Sequence of chain 1.D:
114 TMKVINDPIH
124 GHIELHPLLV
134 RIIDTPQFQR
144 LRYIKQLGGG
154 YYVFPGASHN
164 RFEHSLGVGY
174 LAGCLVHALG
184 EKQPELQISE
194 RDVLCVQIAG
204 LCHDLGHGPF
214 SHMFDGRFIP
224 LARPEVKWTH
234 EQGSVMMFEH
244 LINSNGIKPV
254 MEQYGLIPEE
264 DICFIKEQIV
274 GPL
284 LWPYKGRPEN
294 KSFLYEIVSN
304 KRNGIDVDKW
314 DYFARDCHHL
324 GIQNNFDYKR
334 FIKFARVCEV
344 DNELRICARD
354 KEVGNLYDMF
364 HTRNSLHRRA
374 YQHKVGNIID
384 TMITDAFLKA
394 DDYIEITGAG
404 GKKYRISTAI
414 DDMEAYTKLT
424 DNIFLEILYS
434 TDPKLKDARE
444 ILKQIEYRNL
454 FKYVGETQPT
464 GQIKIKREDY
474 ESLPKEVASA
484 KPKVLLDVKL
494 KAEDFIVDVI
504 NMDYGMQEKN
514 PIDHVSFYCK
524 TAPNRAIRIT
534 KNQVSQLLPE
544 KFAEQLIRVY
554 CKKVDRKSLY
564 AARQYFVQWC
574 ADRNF

Binding-site contacts:
Ligand atom C4' contacts residue VAL117 of chain 1.D at 3.7 Å (hydrophobic).
Ligand atom O2G contacts residue ARG352 of chain 1.A at 3.2 Å (salt-bridge).
Ligand atom O2B contacts residue HIS376 of chain 1.B at 3.2 Å.
Ligand atom O1G contacts residue LYS523 of chain 1.A at 3.4 Å (salt-bridge).
Ligand atom N9 contacts residue ARG333 of chain 1.A at 3.6 Å (salt-bridge).
Ligand atom O1A contacts residue LYS354 of chain 1.A at 3.2 Å (salt-bridge).
Ligand atom N7 contacts residue ARG333 of chain 1.A at 3.3 Å (salt-bridge).
Ligand atom O1G contacts residue MG1 of chain 1.EA at 2.3 Å.
Ligand atom C2' contacts residue VAL156 of chain 1.B at 3.5 Å (hydrophobic).
Ligand atom C1' contacts residue PHE157 of chain 1.B at 3.5 Å (hydrophobic).
Ligand atom N3 contacts residue ARG333 of chain 1.A at 3.7 Å.
Ligand atom C2' contacts residue PHE157 of chain 1.B at 3.7 Å (hydrophobic).
Ligand atom C8 contacts residue ARG333 of chain 1.A at 3.6 Å.
Ligand atom N6 contacts residue ARG372 of chain 1.B at 3.4 Å (salt-bridge).
Ligand atom C4 contacts residue ARG333 of chain 1.A at 3.4 Å.
Ligand atom O1B contacts residue GTP1 of chain 1.AA at 2.6 Å (h-bond).
Ligand atom O2G contacts residue LYS523 of chain 1.A at 3.6 Å.
Ligand atom O3G contacts residue ARG352 of chain 1.A at 3.3 Å (salt-bridge).
Ligand atom PG contacts residue MG1 of chain 1.EA at 3.4 Å.
Ligand atom O1B contacts residue MG1 of chain 1.EA at 2.1 Å.
Ligand atom C3' contacts residue VAL156 of chain 1.B at 3.7 Å (hydrophobic).
Ligand atom O3' contacts residue ASN119 of chain 1.D at 3.5 Å (h-bond).
Ligand atom O2A contacts residue HIS376 of chain 1.B at 2.8 Å (h-bond).
Ligand atom N3 contacts residue ASN119 of chain 1.D at 3.5 Å (h-bond).
Ligand atom N1 contacts residue ARG372 of chain 1.B at 3.3 Å (salt-bridge).
Ligand atom O3A contacts residue GTP1 of chain 1.AA at 3.6 Å (h-bond).
Ligand atom O3B contacts residue MG1 of chain 1.EA at 3.5 Å.
Ligand atom PB contacts residue GTP1 of chain 1.AA at 3.7 Å.
Ligand atom O3G contacts residue LYS354 of chain 1.A at 3.8 Å.
Ligand atom O5' contacts residue GTP1 of chain 1.AA at 3.6 Å.
Ligand atom C5' contacts residue VAL117 of chain 1.D at 3.5 Å (hydrophobic).
Ligand atom N9 contacts residue PHE157 of chain 1.B at 3.6 Å.
Ligand atom O1G contacts residue GTP1 of chain 1.AA at 2.9 Å (h-bond).
Ligand atom O3' contacts residue VAL156 of chain 1.B at 2.9 Å (h-bond).
Ligand atom C3' contacts residue GTP1 of chain 1.AA at 3.8 Å.
Ligand atom O4' contacts residue ASN119 of chain 1.D at 3.7 Å.
Ligand atom PB contacts residue MG1 of chain 1.EA at 3.3 Å.
Ligand atom C5 contacts residue ARG333 of chain 1.A at 3.5 Å.
Ligand atom O4' contacts residue ARG333 of chain 1.A at 3.4 Å (salt-bridge).
Ligand atom O1A contacts residue ARG333 of chain 1.A at 3.0 Å (salt-bridge).

Sequence of chain 1.A:
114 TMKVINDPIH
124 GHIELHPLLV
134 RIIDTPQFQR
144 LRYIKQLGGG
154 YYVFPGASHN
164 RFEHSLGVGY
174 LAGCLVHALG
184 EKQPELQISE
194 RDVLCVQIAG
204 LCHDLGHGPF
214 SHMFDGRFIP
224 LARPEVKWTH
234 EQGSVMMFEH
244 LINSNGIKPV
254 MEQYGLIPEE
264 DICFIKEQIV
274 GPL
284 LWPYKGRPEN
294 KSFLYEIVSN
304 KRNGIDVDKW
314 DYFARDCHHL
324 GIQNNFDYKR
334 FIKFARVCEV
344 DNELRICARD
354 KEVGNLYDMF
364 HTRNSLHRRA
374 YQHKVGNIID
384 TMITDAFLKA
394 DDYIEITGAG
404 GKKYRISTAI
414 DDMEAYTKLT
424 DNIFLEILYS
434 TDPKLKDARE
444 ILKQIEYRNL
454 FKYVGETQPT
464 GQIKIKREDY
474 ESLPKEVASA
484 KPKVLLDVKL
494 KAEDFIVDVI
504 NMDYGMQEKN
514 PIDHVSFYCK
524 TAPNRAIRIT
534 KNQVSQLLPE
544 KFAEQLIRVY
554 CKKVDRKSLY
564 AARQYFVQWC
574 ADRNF

Sequence of chain 1.B:
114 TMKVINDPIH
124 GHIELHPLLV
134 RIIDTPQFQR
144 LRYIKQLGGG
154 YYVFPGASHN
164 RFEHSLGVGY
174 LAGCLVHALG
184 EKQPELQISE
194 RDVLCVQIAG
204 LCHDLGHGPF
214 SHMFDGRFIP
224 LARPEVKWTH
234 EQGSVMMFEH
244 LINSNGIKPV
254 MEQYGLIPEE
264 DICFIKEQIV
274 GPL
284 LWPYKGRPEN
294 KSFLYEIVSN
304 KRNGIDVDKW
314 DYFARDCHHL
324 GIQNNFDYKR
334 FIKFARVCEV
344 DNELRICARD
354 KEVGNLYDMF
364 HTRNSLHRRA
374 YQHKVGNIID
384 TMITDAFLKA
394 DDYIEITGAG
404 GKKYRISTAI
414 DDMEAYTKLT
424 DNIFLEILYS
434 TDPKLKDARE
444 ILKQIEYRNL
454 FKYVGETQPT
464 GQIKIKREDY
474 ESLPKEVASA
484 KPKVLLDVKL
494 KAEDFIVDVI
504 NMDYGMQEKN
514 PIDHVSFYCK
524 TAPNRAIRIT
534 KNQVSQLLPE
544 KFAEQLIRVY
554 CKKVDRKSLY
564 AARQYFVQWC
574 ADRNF

The protein below binds the small molecule below.
Small molecule (SMILES): Nc1ncnc2c1ncn2[C@H]1C[C@H](O)[C@@H](CO[P](=O)(O)O[P](=O)(O)OP(=O)(O)O)O1